Sequence of chain 1.D:
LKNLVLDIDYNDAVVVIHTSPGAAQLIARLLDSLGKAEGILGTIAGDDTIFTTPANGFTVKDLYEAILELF

This protein binds this small molecule.
Small molecule (SMILES): NC(=[NH2+])NCCC[C@H](N)C(=O)O

Binding-site contacts:
Ligand atom N contacts residue THR52 of chain 1.C at 2.9 Å (h-bond).
Ligand atom CD contacts residue GLN28 of chain 1.A at 3.4 Å.
Ligand atom O contacts residue ILE47 of chain 1.A at 3.6 Å.
Ligand atom C contacts residue ALA48 of chain 1.A at 3.8 Å (hydrophobic).
Ligand atom OXT contacts residue GLY49 of chain 1.C at 3.6 Å.
Ligand atom NH2 contacts residue ASP50 of chain 1.D at 2.9 Å (salt-bridge).
Ligand atom NE contacts residue GLN28 of chain 1.A at 3.7 Å.
Ligand atom C contacts residue THR46 of chain 1.A at 3.6 Å.
Ligand atom NH2 contacts residue ASP50 of chain 1.C at 3.6 Å.
Ligand atom CA contacts residue ASP35 of chain 1.A at 3.9 Å.
Ligand atom OXT contacts residue THR52 of chain 1.C at 3.1 Å (h-bond).
Ligand atom OXT contacts residue ASP51 of chain 1.C at 2.9 Å (salt-bridge).
Ligand atom NH1 contacts residue GLN28 of chain 1.A at 2.4 Å (h-bond).
Ligand atom OXT contacts residue THR46 of chain 1.A at 3.9 Å.
Ligand atom O contacts residue ASP50 of chain 1.C at 3.5 Å (salt-bridge).
Ligand atom CG contacts residue GLN28 of chain 1.A at 3.3 Å.
Ligand atom CA contacts residue THR46 of chain 1.A at 3.2 Å.
Ligand atom CD contacts residue ARG32 of chain 1.A at 3.9 Å.
Ligand atom C contacts residue GLY49 of chain 1.C at 3.9 Å.
Ligand atom CB contacts residue GLN28 of chain 1.A at 3.2 Å.
Ligand atom CG contacts residue ASP35 of chain 1.A at 3.4 Å.
Ligand atom CB contacts residue ALA31 of chain 1.A at 3.8 Å (hydrophobic).
Ligand atom CG contacts residue ASP51 of chain 1.C at 3.6 Å.
Ligand atom C contacts residue ASP51 of chain 1.C at 3.7 Å.
Ligand atom CB contacts residue ASP35 of chain 1.A at 3.6 Å.
Ligand atom N contacts residue ASP35 of chain 1.A at 3.1 Å (salt-bridge).
Ligand atom CZ contacts residue ASP50 of chain 1.D at 3.5 Å.
Ligand atom N contacts residue THR46 of chain 1.A at 2.8 Å (h-bond).
Ligand atom OXT contacts residue ASP50 of chain 1.C at 3.0 Å (salt-bridge).
Ligand atom O contacts residue GLN28 of chain 1.A at 3.1 Å (h-bond).
Ligand atom NH1 contacts residue GLY25 of chain 1.D at 3.5 Å.
Ligand atom N contacts residue ASP51 of chain 1.C at 2.7 Å (salt-bridge).
Ligand atom NH2 contacts residue GLY25 of chain 1.D at 3.8 Å.
Ligand atom O contacts residue GLY49 of chain 1.C at 3.3 Å.
Ligand atom O contacts residue ALA48 of chain 1.A at 3.0 Å (h-bond).
Ligand atom C contacts residue ASP50 of chain 1.C at 3.5 Å.
Ligand atom CA contacts residue ASP51 of chain 1.C at 3.7 Å.
Ligand atom CD contacts residue ASP35 of chain 1.A at 3.9 Å.
Ligand atom CZ contacts residue GLN28 of chain 1.A at 3.4 Å.
Ligand atom NH1 contacts residue ASP50 of chain 1.D at 3.1 Å (salt-bridge).

Sequence of chain 1.A:
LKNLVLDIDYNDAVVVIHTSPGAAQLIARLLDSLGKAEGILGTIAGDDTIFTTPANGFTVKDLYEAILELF

Sequence of chain 1.C:
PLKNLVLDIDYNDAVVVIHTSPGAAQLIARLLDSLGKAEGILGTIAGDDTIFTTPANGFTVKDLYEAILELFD